Sequence of chain 1.C:
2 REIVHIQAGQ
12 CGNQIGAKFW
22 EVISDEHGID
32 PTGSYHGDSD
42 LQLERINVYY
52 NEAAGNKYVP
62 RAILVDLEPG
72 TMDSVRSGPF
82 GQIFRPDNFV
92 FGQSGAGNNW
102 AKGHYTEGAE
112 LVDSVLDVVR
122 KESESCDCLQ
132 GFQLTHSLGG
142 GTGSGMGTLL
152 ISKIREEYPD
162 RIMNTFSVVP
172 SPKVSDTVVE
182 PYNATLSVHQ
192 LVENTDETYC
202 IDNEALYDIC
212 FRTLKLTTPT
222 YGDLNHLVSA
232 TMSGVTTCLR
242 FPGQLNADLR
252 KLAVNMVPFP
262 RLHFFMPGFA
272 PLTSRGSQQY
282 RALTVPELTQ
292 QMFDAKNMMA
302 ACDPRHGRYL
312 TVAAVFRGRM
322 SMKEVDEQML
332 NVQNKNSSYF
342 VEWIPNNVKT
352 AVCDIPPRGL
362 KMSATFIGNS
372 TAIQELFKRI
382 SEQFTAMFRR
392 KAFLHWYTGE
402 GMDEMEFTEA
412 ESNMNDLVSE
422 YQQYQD

Sequence of chain 1.B:
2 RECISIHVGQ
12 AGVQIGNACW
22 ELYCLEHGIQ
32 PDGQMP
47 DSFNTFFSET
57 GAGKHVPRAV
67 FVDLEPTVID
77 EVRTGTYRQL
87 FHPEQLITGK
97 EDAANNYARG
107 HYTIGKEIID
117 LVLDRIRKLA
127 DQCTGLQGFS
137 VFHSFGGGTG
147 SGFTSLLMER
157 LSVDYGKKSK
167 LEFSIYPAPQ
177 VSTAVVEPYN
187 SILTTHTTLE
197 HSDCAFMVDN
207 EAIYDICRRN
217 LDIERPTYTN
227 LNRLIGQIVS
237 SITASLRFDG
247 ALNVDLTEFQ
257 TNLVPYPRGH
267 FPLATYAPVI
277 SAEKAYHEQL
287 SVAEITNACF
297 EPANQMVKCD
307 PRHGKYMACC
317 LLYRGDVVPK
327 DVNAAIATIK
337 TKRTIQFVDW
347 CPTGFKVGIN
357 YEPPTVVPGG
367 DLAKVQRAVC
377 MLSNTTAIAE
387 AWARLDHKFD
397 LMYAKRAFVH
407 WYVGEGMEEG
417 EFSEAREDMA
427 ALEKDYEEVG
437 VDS

Binding-site contacts:
Ligand atom C8 contacts residue CYS12 of chain 1.C at 3.4 Å (hydrophobic).
Ligand atom O1B contacts residue THR143 of chain 1.C at 2.7 Å (h-bond).
Ligand atom C5' contacts residue GLY140 of chain 1.C at 3.4 Å.
Ligand atom O2B contacts residue GLN11 of chain 1.C at 2.5 Å (h-bond).
Ligand atom S1G contacts residue GLU254 of chain 1.B at 1.6 Å (salt-bridge).
Ligand atom O2G contacts residue ALA97 of chain 1.C at 3.4 Å (h-bond).
Ligand atom O3G contacts residue ASN99 of chain 1.C at 3.3 Å.
Ligand atom C5' contacts residue SER138 of chain 1.C at 3.3 Å.
Ligand atom O6 contacts residue GLN15 of chain 1.C at 3.0 Å.
Ligand atom C6 contacts residue ASN226 of chain 1.C at 3.3 Å.
Ligand atom PG contacts residue GLU254 of chain 1.B at 3.4 Å.
Ligand atom O3G contacts residue GLY142 of chain 1.C at 2.9 Å (h-bond).
Ligand atom O2' contacts residue TYR222 of chain 1.C at 3.4 Å (h-bond).
Ligand atom C2 contacts residue ASN204 of chain 1.C at 3.0 Å.
Ligand atom N3 contacts residue ASN204 of chain 1.C at 2.7 Å (h-bond).
Ligand atom C5 contacts residue CYS12 of chain 1.C at 3.3 Å (hydrophobic).
Ligand atom O2' contacts residue ASP177 of chain 1.C at 3.3 Å.
Ligand atom C4' contacts residue SER138 of chain 1.C at 3.4 Å.
Ligand atom O2B contacts residue THR143 of chain 1.C at 3.4 Å (h-bond).
Ligand atom N1 contacts residue ASN226 of chain 1.C at 2.6 Å (h-bond).
Ligand atom O1B contacts residue GLY142 of chain 1.C at 3.5 Å (h-bond).
Ligand atom O5' contacts residue SER138 of chain 1.C at 2.8 Å (h-bond).
Ligand atom O3G contacts residue GLY98 of chain 1.C at 3.3 Å (h-bond).
Ligand atom N7 contacts residue CYS12 of chain 1.C at 3.4 Å.
Ligand atom O4' contacts residue SER138 of chain 1.C at 3.0 Å.
Ligand atom C4 contacts residue CYS12 of chain 1.C at 3.2 Å (hydrophobic).
Ligand atom O1A contacts residue GLN11 of chain 1.C at 3.1 Å (h-bond).
Ligand atom PB contacts residue THR143 of chain 1.C at 3.4 Å.
Ligand atom O1A contacts residue CYS12 of chain 1.C at 2.6 Å (h-bond).
Ligand atom PG contacts residue ALA97 of chain 1.C at 3.5 Å.
Ligand atom O3A contacts residue SER138 of chain 1.C at 3.4 Å (h-bond).
Ligand atom O1B contacts residue GLY144 of chain 1.C at 3.1 Å (h-bond).
Ligand atom O3G contacts residue ALA97 of chain 1.C at 3.0 Å (h-bond).
Ligand atom C2' contacts residue ASP177 of chain 1.C at 3.2 Å.
Ligand atom O6 contacts residue ASN226 of chain 1.C at 3.0 Å (h-bond).
Ligand atom C1' contacts residue ASN204 of chain 1.C at 3.5 Å.
Ligand atom O3' contacts residue GLU181 of chain 1.C at 3.3 Å (salt-bridge).
Ligand atom O2' contacts residue ASN204 of chain 1.C at 2.8 Å (h-bond).
Ligand atom O2G contacts residue THR143 of chain 1.C at 3.0 Å (h-bond).
Ligand atom N2 contacts residue ASN204 of chain 1.C at 2.6 Å (h-bond).

This protein binds this small molecule.
Small molecule (SMILES): Nc1nc2c(ncn2[C@@H]2O[C@H](CO[P](=O)(O)O[P](=O)(O)OP(O)(O)=S)[C@@H](O)[C@H]2O)c(=O)[nH]1